Binding-site contacts:
Ligand atom C7 contacts residue GLN137 of chain 1.E at 3.8 Å.
Ligand atom C3 contacts residue GLN137 of chain 1.E at 3.7 Å.
Ligand atom C10 contacts residue GLN137 of chain 1.E at 3.7 Å.
Ligand atom C3 contacts residue 2AN1 of chain 1.SA at 4.2 Å.
Ligand atom C7 contacts residue LYS138 of chain 1.E at 4.5 Å.
Ligand atom C4 contacts residue 2AN1 of chain 1.SA at 3.8 Å.
Ligand atom C5 contacts residue 2AN1 of chain 1.SA at 3.4 Å.
Ligand atom S contacts residue GLN137 of chain 1.E at 4.5 Å.
Ligand atom C16 contacts residue 2AN1 of chain 1.SA at 3.6 Å.
Ligand atom C4 contacts residue GLY141 of chain 1.E at 4.5 Å.
Ligand atom C9 contacts residue 2AN1 of chain 1.SA at 3.8 Å.
Ligand atom C11 contacts residue 2AN1 of chain 1.SA at 4.1 Å.
Ligand atom N contacts residue GLN137 of chain 1.E at 4.1 Å.
Ligand atom C7 contacts residue ASP134 of chain 1.E at 4.0 Å.
Ligand atom O3 contacts residue GLN137 of chain 1.E at 4.1 Å.
Ligand atom O1 contacts residue 2AN1 of chain 1.SA at 4.1 Å.
Ligand atom C9 contacts residue GLN137 of chain 1.E at 3.6 Å.
Ligand atom C6 contacts residue 2AN1 of chain 1.SA at 3.5 Å.
Ligand atom C7 contacts residue 2AN1 of chain 1.SA at 3.4 Å.
Ligand atom C6 contacts residue GLN137 of chain 1.E at 3.9 Å.
Ligand atom C8 contacts residue GLN137 of chain 1.E at 3.6 Å.
Ligand atom C6 contacts residue LYS138 of chain 1.E at 4.0 Å.
Ligand atom C8 contacts residue 2AN1 of chain 1.SA at 3.8 Å.
Ligand atom C1 contacts residue 2AN1 of chain 1.SA at 3.7 Å.
Ligand atom C2 contacts residue 2AN1 of chain 1.SA at 3.9 Å.
Ligand atom C2 contacts residue GLN137 of chain 1.E at 4.1 Å.
Ligand atom C1 contacts residue GLN137 of chain 1.E at 3.8 Å.
Ligand atom C5 contacts residue GLN137 of chain 1.E at 3.9 Å.
Ligand atom C4 contacts residue GLN137 of chain 1.E at 3.3 Å.
Ligand atom C3 contacts residue GLY141 of chain 1.E at 4.1 Å.
Ligand atom C10 contacts residue 2AN1 of chain 1.SA at 3.4 Å.
Ligand atom C4 contacts residue LYS138 of chain 1.E at 4.2 Å.
Ligand atom C15 contacts residue 2AN1 of chain 1.SA at 4.3 Å.
Ligand atom N contacts residue 2AN1 of chain 1.SA at 4.2 Å.

Sequence of chain 1.E:
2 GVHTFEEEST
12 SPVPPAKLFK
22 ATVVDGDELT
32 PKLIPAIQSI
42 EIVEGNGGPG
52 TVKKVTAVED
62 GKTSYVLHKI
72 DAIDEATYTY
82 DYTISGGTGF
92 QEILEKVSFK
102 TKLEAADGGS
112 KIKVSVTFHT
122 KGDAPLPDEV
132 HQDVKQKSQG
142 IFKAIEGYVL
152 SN

A protein and the small-molecule ligand that binds it are described below.
Small molecule (SMILES): O=S(=O)(O)c1cccc2cccc(Nc3ccccc3)c12